Sequence of chain 3.E:
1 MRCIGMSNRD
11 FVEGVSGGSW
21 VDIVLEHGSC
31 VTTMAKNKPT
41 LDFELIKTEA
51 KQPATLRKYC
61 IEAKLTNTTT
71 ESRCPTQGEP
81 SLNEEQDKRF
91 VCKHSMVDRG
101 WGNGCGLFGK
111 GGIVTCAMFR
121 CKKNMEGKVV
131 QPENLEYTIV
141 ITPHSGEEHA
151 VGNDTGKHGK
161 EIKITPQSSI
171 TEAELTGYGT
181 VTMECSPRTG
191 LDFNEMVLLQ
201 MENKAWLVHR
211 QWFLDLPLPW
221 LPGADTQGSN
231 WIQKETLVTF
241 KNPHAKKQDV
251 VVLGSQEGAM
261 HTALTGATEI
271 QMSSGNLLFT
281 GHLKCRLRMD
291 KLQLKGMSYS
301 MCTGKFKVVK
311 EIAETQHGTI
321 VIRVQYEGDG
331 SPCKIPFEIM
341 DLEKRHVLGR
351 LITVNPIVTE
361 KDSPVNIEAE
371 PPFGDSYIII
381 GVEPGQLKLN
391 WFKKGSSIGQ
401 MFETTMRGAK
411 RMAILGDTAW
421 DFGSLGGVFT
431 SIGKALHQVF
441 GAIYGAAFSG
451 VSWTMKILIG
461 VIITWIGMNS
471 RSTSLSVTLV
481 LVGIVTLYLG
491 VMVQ

Binding-site contacts:
Ligand atom C6 contacts residue HIS158 of chain 3.E at 4.4 Å.
Ligand atom O3 contacts residue HIS149 of chain 3.E at 4.1 Å.
Ligand atom O5 contacts residue THR155 of chain 3.E at 3.8 Å.
Ligand atom C6 contacts residue LYS157 of chain 3.E at 4.2 Å.
Ligand atom C8 contacts residue GLY102 of chain 10.E at 4.2 Å.
Ligand atom C3 contacts residue ASN153 of chain 3.E at 3.8 Å.
Ligand atom C7 contacts residue ASN153 of chain 3.E at 3.5 Å.
Ligand atom O6 contacts residue HIS158 of chain 3.E at 3.8 Å.
Ligand atom C5 contacts residue THR155 of chain 3.E at 3.9 Å.
Ligand atom N2 contacts residue ASN153 of chain 3.E at 2.9 Å (h-bond).
Ligand atom O5 contacts residue HIS158 of chain 3.E at 3.1 Å.
Ligand atom C2 contacts residue HIS149 of chain 3.E at 3.6 Å.
Ligand atom O7 contacts residue THR155 of chain 3.E at 4.1 Å.
Ligand atom O5 contacts residue GLY156 of chain 3.E at 4.3 Å.
Ligand atom N2 contacts residue HIS149 of chain 3.E at 3.4 Å.
Ligand atom C6 contacts residue THR155 of chain 3.E at 4.4 Å.
Ligand atom O6 contacts residue LYS157 of chain 3.E at 4.2 Å.
Ligand atom O5 contacts residue ASN153 of chain 3.E at 2.4 Å (h-bond).
Ligand atom C5 contacts residue HIS158 of chain 3.E at 4.3 Å.
Ligand atom C1 contacts residue HIS149 of chain 3.E at 4.2 Å.
Ligand atom C1 contacts residue ASN153 of chain 3.E at 1.4 Å.
Ligand atom C1 contacts residue THR155 of chain 3.E at 3.9 Å.
Ligand atom C1 contacts residue HIS158 of chain 3.E at 3.8 Å.
Ligand atom O7 contacts residue ASN153 of chain 3.E at 3.8 Å.
Ligand atom C2 contacts residue ASN153 of chain 3.E at 2.5 Å.
Ligand atom C4 contacts residue ASN153 of chain 3.E at 4.2 Å.
Ligand atom C5 contacts residue ASN153 of chain 3.E at 3.7 Å.

Sequence of chain 10.E:
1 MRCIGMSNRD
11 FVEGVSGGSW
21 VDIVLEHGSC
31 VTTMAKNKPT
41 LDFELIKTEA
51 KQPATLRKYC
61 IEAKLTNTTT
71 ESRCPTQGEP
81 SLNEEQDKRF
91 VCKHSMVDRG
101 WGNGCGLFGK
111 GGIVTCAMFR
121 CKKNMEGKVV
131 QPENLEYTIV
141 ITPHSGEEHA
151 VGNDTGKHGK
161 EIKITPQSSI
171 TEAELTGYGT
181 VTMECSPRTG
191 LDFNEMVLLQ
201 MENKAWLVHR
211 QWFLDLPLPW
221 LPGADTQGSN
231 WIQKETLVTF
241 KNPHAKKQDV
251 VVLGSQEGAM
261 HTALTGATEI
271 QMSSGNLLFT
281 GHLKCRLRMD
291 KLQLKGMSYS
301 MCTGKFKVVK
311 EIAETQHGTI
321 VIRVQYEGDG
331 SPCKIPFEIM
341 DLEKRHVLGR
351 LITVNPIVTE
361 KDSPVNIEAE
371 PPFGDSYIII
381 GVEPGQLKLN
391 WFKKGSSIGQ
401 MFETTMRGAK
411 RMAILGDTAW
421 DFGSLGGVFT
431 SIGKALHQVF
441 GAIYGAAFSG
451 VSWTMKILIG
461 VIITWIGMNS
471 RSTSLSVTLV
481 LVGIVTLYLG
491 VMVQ

The protein below binds the small molecule below.
Small molecule (SMILES): CC(=O)N[C@@H]1[C@@H](O)[C@H](O)[C@@H](CO)O[C@H]1O